This protein binds this small molecule.
Small molecule (SMILES): CCCCCCCCCCCC[N+](C)(C)CCCS(=O)(=O)O

Binding-site contacts:
Ligand atom C16 contacts residue ARG224 of chain 39.A at 4.0 Å.
Ligand atom N1 contacts residue TRP117 of chain 39.A at 4.1 Å.
Ligand atom S1 contacts residue ARG98 of chain 39.A at 4.4 Å.
Ligand atom C3 contacts residue ARG224 of chain 39.A at 3.5 Å.
Ligand atom O3S contacts residue THR226 of chain 39.A at 4.0 Å.
Ligand atom C2 contacts residue ARG224 of chain 39.A at 3.8 Å.
Ligand atom C13 contacts residue ARG224 of chain 39.A at 4.1 Å.
Ligand atom O1S contacts residue THR226 of chain 39.A at 4.3 Å.
Ligand atom C2 contacts residue ARG98 of chain 39.A at 3.4 Å.
Ligand atom C14 contacts residue ARG224 of chain 39.A at 4.5 Å.
Ligand atom C16 contacts residue TRP117 of chain 39.A at 3.7 Å (hydrophobic).
Ligand atom O1S contacts residue ARG98 of chain 39.A at 3.6 Å.
Ligand atom C3 contacts residue ARG98 of chain 39.A at 3.2 Å.
Ligand atom C15 contacts residue TRP117 of chain 39.A at 4.2 Å (hydrophobic).
Ligand atom C1 contacts residue ARG98 of chain 39.A at 3.2 Å.
Ligand atom N1 contacts residue ARG98 of chain 39.A at 4.3 Å.
Ligand atom N1 contacts residue ARG224 of chain 39.A at 4.2 Å.
Ligand atom C15 contacts residue ARG224 of chain 39.A at 3.3 Å.
Ligand atom O1S contacts residue ASP228 of chain 39.A at 3.6 Å.
Ligand atom C3 contacts residue TRP117 of chain 39.A at 3.5 Å (hydrophobic).
Ligand atom C1 contacts residue ARG224 of chain 39.A at 3.8 Å.

Sequence of chain 39.A:
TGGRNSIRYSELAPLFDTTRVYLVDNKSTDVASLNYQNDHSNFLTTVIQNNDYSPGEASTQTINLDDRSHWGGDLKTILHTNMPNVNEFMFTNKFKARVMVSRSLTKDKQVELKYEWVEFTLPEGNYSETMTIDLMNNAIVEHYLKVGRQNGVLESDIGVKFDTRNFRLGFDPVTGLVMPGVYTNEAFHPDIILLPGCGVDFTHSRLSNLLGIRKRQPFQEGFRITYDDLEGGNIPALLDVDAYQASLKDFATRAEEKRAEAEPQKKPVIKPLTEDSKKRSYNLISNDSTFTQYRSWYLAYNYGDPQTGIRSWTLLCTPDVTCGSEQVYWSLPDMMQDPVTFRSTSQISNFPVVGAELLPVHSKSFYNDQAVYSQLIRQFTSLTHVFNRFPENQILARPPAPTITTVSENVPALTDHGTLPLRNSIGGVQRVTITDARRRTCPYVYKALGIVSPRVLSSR